Sequence of chain 4.A:
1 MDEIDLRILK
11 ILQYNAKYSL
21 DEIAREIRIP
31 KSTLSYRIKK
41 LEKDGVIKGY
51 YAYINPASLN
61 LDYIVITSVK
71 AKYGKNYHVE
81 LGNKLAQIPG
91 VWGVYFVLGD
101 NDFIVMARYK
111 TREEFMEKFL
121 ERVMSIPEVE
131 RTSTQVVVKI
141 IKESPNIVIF

This protein binds this small molecule.
Small molecule (SMILES): NC(=O)CC[C@H](N)C(=O)O

Binding-site contacts:
Ligand atom OE1 contacts residue ASP21 of chain 4.A at 4.1 Å.
Ligand atom C contacts residue PRO30 of chain 4.A at 3.9 Å (hydrophobic).
Ligand atom CA contacts residue LYS31 of chain 4.A at 4.2 Å.
Ligand atom O contacts residue PRO30 of chain 4.A at 3.8 Å.
Ligand atom OXT contacts residue LYS31 of chain 4.A at 3.4 Å (salt-bridge).
Ligand atom CD contacts residue LYS31 of chain 4.A at 3.6 Å.
Ligand atom OXT contacts residue SER32 of chain 4.A at 2.8 Å (h-bond).
Ligand atom C contacts residue SER32 of chain 4.A at 3.4 Å.
Ligand atom CG contacts residue LYS31 of chain 4.A at 3.8 Å.
Ligand atom O contacts residue SER32 of chain 4.A at 2.7 Å (h-bond).
Ligand atom CA contacts residue PRO30 of chain 4.A at 4.1 Å (hydrophobic).
Ligand atom C contacts residue LYS31 of chain 4.A at 3.9 Å.
Ligand atom NE2 contacts residue LYS31 of chain 4.A at 3.6 Å.
Ligand atom NE2 contacts residue PRO30 of chain 4.A at 3.9 Å.
Ligand atom OE1 contacts residue LYS31 of chain 4.A at 3.2 Å.
Ligand atom N contacts residue PRO30 of chain 4.A at 4.5 Å.
Ligand atom OXT contacts residue PRO30 of chain 4.A at 4.2 Å.